Binding-site contacts:
Ligand atom O7 contacts residue NAD1 of chain 2.C at 2.7 Å (h-bond).
Ligand atom C6 contacts residue NAD1 of chain 2.C at 3.5 Å.
Ligand atom C3 contacts residue NAD1 of chain 2.C at 3.6 Å.
Ligand atom C1 contacts residue NAD1 of chain 2.C at 3.6 Å.
Ligand atom C22 contacts residue ASN122 of chain 2.A at 2.9 Å.
Ligand atom C6 contacts residue TYR181 of chain 2.A at 3.5 Å (hydrophobic).
Ligand atom C4 contacts residue ILE227 of chain 2.A at 3.7 Å (hydrophobic).
Ligand atom O20 contacts residue ASN122 of chain 2.A at 2.8 Å (h-bond).
Ligand atom C12 contacts residue ALA121 of chain 2.A at 3.8 Å (hydrophobic).
Ligand atom O9 contacts residue NAD1 of chain 2.C at 3.3 Å (h-bond).
Ligand atom O7 contacts residue LYS189 of chain 2.A at 4.1 Å.
Ligand atom C3 contacts residue ALA224 of chain 2.A at 3.8 Å (hydrophobic).
Ligand atom C15 contacts residue ILE227 of chain 2.A at 3.5 Å (hydrophobic).
Ligand atom C26 contacts residue VAL126 of chain 2.A at 4.0 Å (hydrophobic).
Ligand atom C2 contacts residue NAD1 of chain 2.C at 3.7 Å.
Ligand atom C12 contacts residue ALA223 of chain 2.A at 3.9 Å (hydrophobic).
Ligand atom C23 contacts residue ASN122 of chain 2.A at 3.4 Å.
Ligand atom C4 contacts residue ALA224 of chain 2.A at 3.8 Å (hydrophobic).
Ligand atom C14 contacts residue ILE227 of chain 2.A at 3.5 Å (hydrophobic).
Ligand atom C26 contacts residue ALA226 of chain 2.A at 3.8 Å (hydrophobic).
Ligand atom C5 contacts residue NAD1 of chain 2.C at 3.1 Å.
Ligand atom C1 contacts residue TYR181 of chain 2.A at 3.5 Å (hydrophobic).
Ligand atom O7 contacts residue TYR181 of chain 2.A at 2.5 Å (h-bond).
Ligand atom C11 contacts residue ALA223 of chain 2.A at 3.9 Å (hydrophobic).
Ligand atom C4 contacts residue NAD1 of chain 2.C at 2.8 Å.
Ligand atom CL16 contacts residue ALA223 of chain 2.A at 3.8 Å.
Ligand atom O20 contacts residue ALA123 of chain 2.A at 3.0 Å (h-bond).
Ligand atom N21 contacts residue ASN122 of chain 2.A at 3.6 Å.
Ligand atom O20 contacts residue ALA121 of chain 2.A at 3.8 Å.
Ligand atom N17 contacts residue VAL126 of chain 2.A at 3.7 Å.
Ligand atom C19 contacts residue ALA123 of chain 2.A at 4.0 Å (hydrophobic).
Ligand atom CL16 contacts residue NAD1 of chain 2.C at 3.4 Å.
Ligand atom C11 contacts residue ALA121 of chain 2.A at 3.9 Å (hydrophobic).
Ligand atom CL27 contacts residue TYR171 of chain 2.A at 3.4 Å.
Ligand atom O7 contacts residue TYR171 of chain 2.A at 3.9 Å.
Ligand atom CL16 contacts residue ALA121 of chain 2.A at 3.4 Å.
Ligand atom C6 contacts residue TYR171 of chain 2.A at 3.7 Å (hydrophobic).
Ligand atom C3 contacts residue ILE227 of chain 2.A at 3.7 Å (hydrophobic).
Ligand atom C19 contacts residue ASN122 of chain 2.A at 3.6 Å.
Ligand atom CL27 contacts residue NAD1 of chain 2.C at 3.5 Å.

Sequence of chain 2.A:
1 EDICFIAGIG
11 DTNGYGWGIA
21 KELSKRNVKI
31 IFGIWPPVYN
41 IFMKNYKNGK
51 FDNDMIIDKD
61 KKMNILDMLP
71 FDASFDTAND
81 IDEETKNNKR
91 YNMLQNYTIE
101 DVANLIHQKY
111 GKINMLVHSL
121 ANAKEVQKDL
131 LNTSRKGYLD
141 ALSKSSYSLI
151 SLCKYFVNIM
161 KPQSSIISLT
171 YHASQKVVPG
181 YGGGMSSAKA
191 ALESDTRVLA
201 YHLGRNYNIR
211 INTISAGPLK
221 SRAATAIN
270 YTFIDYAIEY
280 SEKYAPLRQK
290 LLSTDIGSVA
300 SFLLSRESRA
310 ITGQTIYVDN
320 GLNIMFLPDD

This small molecule binds to this protein.
Small molecule (SMILES): O=C(Nc1ccc(Oc2ccc(Cl)cc2O)c(Cl)c1)N1CCOCC1